This small molecule binds to this protein.
Small molecule (SMILES): CC(=O)N[C@H]1[C@H](O[C@H]2[C@H](O)[C@@H](NC(C)=O)CO[C@@H]2CO)O[C@H](CO)[C@@H](O)[C@@H]1O

Sequence of chain 1.B:
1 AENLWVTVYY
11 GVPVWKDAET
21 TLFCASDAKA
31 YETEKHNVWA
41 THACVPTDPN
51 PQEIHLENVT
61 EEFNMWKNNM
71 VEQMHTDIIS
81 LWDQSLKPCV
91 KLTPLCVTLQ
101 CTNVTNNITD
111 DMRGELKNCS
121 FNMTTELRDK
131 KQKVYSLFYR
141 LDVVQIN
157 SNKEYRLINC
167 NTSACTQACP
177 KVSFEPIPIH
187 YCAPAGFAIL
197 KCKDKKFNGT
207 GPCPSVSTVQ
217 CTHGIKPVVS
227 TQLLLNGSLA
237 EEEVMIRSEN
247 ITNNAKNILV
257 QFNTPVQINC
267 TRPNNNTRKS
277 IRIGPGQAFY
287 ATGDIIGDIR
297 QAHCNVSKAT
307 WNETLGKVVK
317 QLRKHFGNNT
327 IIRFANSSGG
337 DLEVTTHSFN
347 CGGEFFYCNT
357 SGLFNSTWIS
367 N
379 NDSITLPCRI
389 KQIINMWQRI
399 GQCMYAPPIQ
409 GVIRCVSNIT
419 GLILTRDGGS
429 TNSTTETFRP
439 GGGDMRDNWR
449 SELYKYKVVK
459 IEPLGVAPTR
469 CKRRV

Binding-site contacts:
Ligand atom C2 contacts residue ASN361 of chain 1.B at 2.8 Å.
Ligand atom C4 contacts residue ASN361 of chain 1.B at 3.8 Å.
Ligand atom C3 contacts residue NAG2 of chain 1.KA at 4.4 Å.
Ligand atom C6 contacts residue ASN361 of chain 1.B at 3.6 Å.
Ligand atom N2 contacts residue ASN361 of chain 1.B at 3.7 Å.
Ligand atom O7 contacts residue NAG1 of chain 1.KA at 4.3 Å.
Ligand atom O5 contacts residue ASN361 of chain 1.B at 1.4 Å (h-bond).
Ligand atom C3 contacts residue ASN361 of chain 1.B at 3.8 Å.
Ligand atom C8 contacts residue NAG1 of chain 1.JA at 4.0 Å.
Ligand atom C8 contacts residue NAG2 of chain 1.KA at 3.8 Å.
Ligand atom C1 contacts residue ASN361 of chain 1.B at 1.4 Å.
Ligand atom N2 contacts residue NAG2 of chain 1.KA at 4.2 Å.
Ligand atom C7 contacts residue SER357 of chain 1.B at 4.0 Å.
Ligand atom C7 contacts residue NAG2 of chain 1.KA at 3.8 Å.
Ligand atom C5 contacts residue ASN361 of chain 1.B at 2.8 Å.
Ligand atom C8 contacts residue NAG1 of chain 1.KA at 3.7 Å.
Ligand atom O6 contacts residue ASN361 of chain 1.B at 3.3 Å (h-bond).
Ligand atom O3 contacts residue NAG2 of chain 1.KA at 3.5 Å.
Ligand atom C8 contacts residue SER357 of chain 1.B at 3.8 Å.
Ligand atom O7 contacts residue NAG2 of chain 1.KA at 4.0 Å.
Ligand atom N2 contacts residue SER357 of chain 1.B at 4.2 Å.